Binding-site contacts:
Ligand atom CG contacts residue ASN174 of chain 1.C at 4.3 Å.
Ligand atom C contacts residue TYR61 of chain 1.C at 3.9 Å (hydrophobic).
Ligand atom CA contacts residue ALA142 of chain 1.C at 4.1 Å (hydrophobic).
Ligand atom OXT contacts residue GLY141 of chain 1.C at 3.6 Å.
Ligand atom O contacts residue ALA142 of chain 1.C at 4.3 Å.
Ligand atom C contacts residue ALA142 of chain 1.C at 3.8 Å (hydrophobic).
Ligand atom OXT contacts residue TYR61 of chain 1.C at 3.6 Å.
Ligand atom CA contacts residue GLU191 of chain 1.C at 3.2 Å.
Ligand atom C contacts residue ALA91 of chain 1.C at 4.0 Å (hydrophobic).
Ligand atom O contacts residue ALA91 of chain 1.C at 3.0 Å (h-bond).
Ligand atom OE1 contacts residue ALA142 of chain 1.C at 3.1 Å (h-bond).
Ligand atom CA contacts residue PRO89 of chain 1.C at 4.1 Å (hydrophobic).
Ligand atom OXT contacts residue ALA142 of chain 1.C at 2.9 Å (h-bond).
Ligand atom CB contacts residue TYR61 of chain 1.C at 3.6 Å (hydrophobic).
Ligand atom CG contacts residue GLU191 of chain 1.C at 3.8 Å.
Ligand atom OE1 contacts residue GLY141 of chain 1.C at 3.5 Å.
Ligand atom N contacts residue TYR61 of chain 1.C at 4.0 Å.
Ligand atom CD contacts residue THR143 of chain 1.C at 3.4 Å.
Ligand atom C contacts residue GLU191 of chain 1.C at 4.2 Å.
Ligand atom CD contacts residue ALA142 of chain 1.C at 4.3 Å (hydrophobic).
Ligand atom CA contacts residue TYR61 of chain 1.C at 4.3 Å (hydrophobic).
Ligand atom OE1 contacts residue THR143 of chain 1.C at 3.0 Å (h-bond).
Ligand atom C contacts residue ARG96 of chain 1.C at 3.4 Å.
Ligand atom OE2 contacts residue MET190 of chain 1.C at 4.3 Å.
Ligand atom N contacts residue PRO89 of chain 1.C at 2.8 Å (h-bond).
Ligand atom N contacts residue TYR217 of chain 1.C at 4.0 Å.
Ligand atom OE1 contacts residue GLU191 of chain 1.C at 4.2 Å.
Ligand atom O contacts residue LEU90 of chain 1.C at 3.6 Å.
Ligand atom CD contacts residue GLU191 of chain 1.C at 3.9 Å.
Ligand atom O contacts residue ARG96 of chain 1.C at 2.9 Å (salt-bridge).
Ligand atom N contacts residue ALA91 of chain 1.C at 4.2 Å.
Ligand atom OE2 contacts residue GLU191 of chain 1.C at 3.7 Å.
Ligand atom OE2 contacts residue THR143 of chain 1.C at 2.7 Å (h-bond).
Ligand atom OXT contacts residue ARG96 of chain 1.C at 2.8 Å (salt-bridge).
Ligand atom O contacts residue PRO89 of chain 1.C at 3.6 Å.
Ligand atom N contacts residue GLU191 of chain 1.C at 2.9 Å (salt-bridge).
Ligand atom CB contacts residue GLU191 of chain 1.C at 4.2 Å.
Ligand atom CB contacts residue ALA142 of chain 1.C at 4.3 Å (hydrophobic).
Ligand atom C contacts residue PRO89 of chain 1.C at 4.3 Å (hydrophobic).
Ligand atom O contacts residue TYR61 of chain 1.C at 3.7 Å.

This small molecule binds to this protein.
Small molecule (SMILES): N[C@@H](CCC(=O)O)C(=O)O

Sequence of chain 1.C:
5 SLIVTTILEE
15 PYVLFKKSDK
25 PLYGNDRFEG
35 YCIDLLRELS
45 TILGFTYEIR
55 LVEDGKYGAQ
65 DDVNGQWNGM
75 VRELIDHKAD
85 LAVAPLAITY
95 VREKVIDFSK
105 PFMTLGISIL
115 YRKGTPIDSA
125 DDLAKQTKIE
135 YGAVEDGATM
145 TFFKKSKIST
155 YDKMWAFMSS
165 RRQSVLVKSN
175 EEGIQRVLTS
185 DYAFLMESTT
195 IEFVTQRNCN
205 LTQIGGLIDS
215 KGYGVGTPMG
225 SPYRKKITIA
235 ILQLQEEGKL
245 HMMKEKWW